A small-molecule ligand and the protein it binds are described below.
Small molecule (SMILES): Nc1ncnc2c1ncn2[C@@H]1O[C@H](COP(=O)=O)[C@@H](O[P](=O)(O)OC[C@H]2O[C@@H](n3ccc(=O)[nH]c3=O)[C@H](O)[C@@H]2O)[C@H]1O

Sequence of chain 57.A:
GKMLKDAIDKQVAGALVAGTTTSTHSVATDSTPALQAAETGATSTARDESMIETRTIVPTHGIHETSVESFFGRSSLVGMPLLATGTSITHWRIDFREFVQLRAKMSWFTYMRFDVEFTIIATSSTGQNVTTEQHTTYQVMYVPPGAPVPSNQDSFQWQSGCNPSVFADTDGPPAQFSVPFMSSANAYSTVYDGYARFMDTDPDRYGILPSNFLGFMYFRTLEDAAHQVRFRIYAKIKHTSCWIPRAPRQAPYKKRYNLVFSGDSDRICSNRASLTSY

Sequence of chain 7.B:
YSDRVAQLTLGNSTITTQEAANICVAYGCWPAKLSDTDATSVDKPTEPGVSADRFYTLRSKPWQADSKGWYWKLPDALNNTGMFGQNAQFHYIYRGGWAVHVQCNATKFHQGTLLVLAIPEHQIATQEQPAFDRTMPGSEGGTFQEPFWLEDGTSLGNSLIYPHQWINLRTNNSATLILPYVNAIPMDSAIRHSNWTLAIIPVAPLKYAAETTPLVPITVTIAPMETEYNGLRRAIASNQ

Binding-site contacts:
Ligand atom O2' contacts residue TRP38 of chain 7.B at 4.2 Å.
Ligand atom N6 contacts residue VAL30 of chain 57.A at 4.3 Å.
Ligand atom O2' contacts residue HIS28 of chain 57.A at 3.2 Å (h-bond).
Ligand atom N9 contacts residue TRP38 of chain 7.B at 3.7 Å.
Ligand atom N6 contacts residue TRP38 of chain 7.B at 4.0 Å.
Ligand atom C5 contacts residue TRP38 of chain 7.B at 3.7 Å (hydrophobic).
Ligand atom C1' contacts residue TRP38 of chain 7.B at 4.0 Å (hydrophobic).
Ligand atom N3 contacts residue TRP38 of chain 7.B at 3.2 Å.
Ligand atom N1 contacts residue TRP38 of chain 7.B at 3.3 Å.
Ligand atom C2 contacts residue TRP38 of chain 7.B at 3.1 Å (hydrophobic).
Ligand atom N7 contacts residue TRP38 of chain 7.B at 4.2 Å.
Ligand atom C6 contacts residue TRP38 of chain 7.B at 3.6 Å (hydrophobic).
Ligand atom C8 contacts residue TRP38 of chain 7.B at 4.3 Å (hydrophobic).
Ligand atom C4 contacts residue TRP38 of chain 7.B at 3.5 Å (hydrophobic).